Sequence of chain 55.C:
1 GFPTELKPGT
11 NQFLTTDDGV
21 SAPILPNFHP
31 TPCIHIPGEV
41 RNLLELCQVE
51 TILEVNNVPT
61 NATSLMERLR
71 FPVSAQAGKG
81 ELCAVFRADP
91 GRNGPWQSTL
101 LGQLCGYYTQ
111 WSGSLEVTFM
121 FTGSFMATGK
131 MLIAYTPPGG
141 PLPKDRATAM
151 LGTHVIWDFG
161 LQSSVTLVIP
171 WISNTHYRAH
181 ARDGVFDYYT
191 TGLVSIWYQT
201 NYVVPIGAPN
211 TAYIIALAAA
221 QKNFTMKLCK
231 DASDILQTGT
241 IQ

Sequence of chain 51.C:
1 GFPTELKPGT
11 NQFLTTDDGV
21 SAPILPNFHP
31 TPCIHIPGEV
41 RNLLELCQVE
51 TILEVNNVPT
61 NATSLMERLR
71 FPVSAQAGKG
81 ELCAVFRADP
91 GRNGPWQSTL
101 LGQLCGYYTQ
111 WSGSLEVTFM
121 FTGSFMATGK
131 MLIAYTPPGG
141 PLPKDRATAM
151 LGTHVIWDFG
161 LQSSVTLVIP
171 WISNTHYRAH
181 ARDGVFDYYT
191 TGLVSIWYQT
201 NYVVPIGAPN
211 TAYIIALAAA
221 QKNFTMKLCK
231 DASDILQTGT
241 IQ

Sequence of chain 55.A:
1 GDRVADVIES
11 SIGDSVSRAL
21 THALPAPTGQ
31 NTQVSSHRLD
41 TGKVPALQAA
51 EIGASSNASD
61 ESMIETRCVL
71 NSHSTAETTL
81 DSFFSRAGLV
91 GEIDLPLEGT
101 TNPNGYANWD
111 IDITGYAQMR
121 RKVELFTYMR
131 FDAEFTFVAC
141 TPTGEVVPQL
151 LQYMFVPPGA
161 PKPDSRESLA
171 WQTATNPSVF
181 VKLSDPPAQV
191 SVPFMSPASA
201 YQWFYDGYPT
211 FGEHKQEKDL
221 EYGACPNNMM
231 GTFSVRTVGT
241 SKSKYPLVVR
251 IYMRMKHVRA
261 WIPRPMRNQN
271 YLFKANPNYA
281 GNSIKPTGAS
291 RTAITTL

Binding-site contacts:
Ligand atom CAH contacts residue TRP203 of chain 55.A at 3.5 Å (hydrophobic).
Ligand atom CAY contacts residue ASP112 of chain 55.A at 3.8 Å.
Ligand atom CAJ contacts residue PHE155 of chain 55.A at 3.7 Å (hydrophobic).
Ligand atom CAG contacts residue TRP203 of chain 55.A at 3.7 Å (hydrophobic).
Ligand atom CAI contacts residue PHE135 of chain 55.A at 3.7 Å (hydrophobic).
Ligand atom CAS contacts residue TYR201 of chain 55.A at 3.5 Å (hydrophobic).
Ligand atom NAU contacts residue PHE155 of chain 55.A at 3.7 Å.
Ligand atom CAP contacts residue ILE111 of chain 55.A at 3.8 Å (hydrophobic).
Ligand atom CAG contacts residue ASN228 of chain 55.A at 3.6 Å.
Ligand atom CAL contacts residue PHE155 of chain 55.A at 3.6 Å (hydrophobic).
Ligand atom CBB contacts residue ILE111 of chain 55.A at 3.6 Å (hydrophobic).
Ligand atom CAN contacts residue PRO177 of chain 55.A at 3.4 Å (hydrophobic).
Ligand atom CBC contacts residue TRP203 of chain 55.A at 3.6 Å (hydrophobic).
Ligand atom CAA contacts residue TYR153 of chain 55.A at 3.5 Å (hydrophobic).
Ligand atom OAD contacts residue LYS274 of chain 55.A at 3.1 Å (salt-bridge).
Ligand atom CAL contacts residue ILE111 of chain 55.A at 3.7 Å (hydrophobic).
Ligand atom CAK contacts residue PHE135 of chain 55.A at 3.6 Å (hydrophobic).
Ligand atom CAG contacts residue GLN202 of chain 55.A at 3.3 Å.
Ligand atom NAC contacts residue THR114 of chain 55.A at 3.3 Å (h-bond).
Ligand atom CAF contacts residue PHE137 of chain 55.A at 3.8 Å (hydrophobic).
Ligand atom CAT contacts residue TRP203 of chain 55.A at 3.6 Å (hydrophobic).
Ligand atom CAH contacts residue ASN228 of chain 55.A at 3.4 Å.
Ligand atom CAA contacts residue PRO177 of chain 55.A at 3.5 Å (hydrophobic).
Ligand atom NAC contacts residue ASP112 of chain 55.A at 2.5 Å (salt-bridge).
Ligand atom CAY contacts residue THR114 of chain 55.A at 3.8 Å.
Ligand atom OAD contacts residue ALA275 of chain 55.A at 3.2 Å.
Ligand atom CAH contacts residue GLN202 of chain 55.A at 3.2 Å.
Ligand atom OAE contacts residue ILE113 of chain 55.A at 3.3 Å (h-bond).
Ligand atom OAX contacts residue ILE111 of chain 55.A at 3.5 Å.
Ligand atom CAS contacts residue TRP203 of chain 55.A at 3.8 Å (hydrophobic).
Ligand atom CAZ contacts residue TRP203 of chain 55.A at 3.5 Å (hydrophobic).
Ligand atom OAE contacts residue ASP112 of chain 55.A at 3.6 Å.
Ligand atom OAX contacts residue MET195 of chain 55.A at 3.6 Å.
Ligand atom CAO contacts residue ILE111 of chain 55.A at 3.8 Å (hydrophobic).
Ligand atom CAT contacts residue ASN228 of chain 55.A at 3.5 Å.
Ligand atom NBG contacts residue TRP203 of chain 55.A at 3.3 Å.
Ligand atom CAA contacts residue SER178 of chain 55.A at 3.5 Å.
Ligand atom CBC contacts residue ASN228 of chain 55.A at 3.8 Å.
Ligand atom CAA contacts residue VAL179 of chain 55.A at 3.2 Å (hydrophobic).
Ligand atom CAN contacts residue PHE155 of chain 55.A at 3.8 Å (hydrophobic).

A small-molecule ligand and the protein it binds are described below.
Small molecule (SMILES): CCO/N=C/c1ccc(OCC[C@@H](C)CCN2CCN(c3ccnc(C(N)=O)c3)C2=O)cc1